A small-molecule ligand and the protein it binds are described below.
Small molecule (SMILES): CC(=O)N[C@@H]1[C@@H](O)[C@H](O)[C@@H](CO)O[C@H]1O

Sequence of chain 1.B:
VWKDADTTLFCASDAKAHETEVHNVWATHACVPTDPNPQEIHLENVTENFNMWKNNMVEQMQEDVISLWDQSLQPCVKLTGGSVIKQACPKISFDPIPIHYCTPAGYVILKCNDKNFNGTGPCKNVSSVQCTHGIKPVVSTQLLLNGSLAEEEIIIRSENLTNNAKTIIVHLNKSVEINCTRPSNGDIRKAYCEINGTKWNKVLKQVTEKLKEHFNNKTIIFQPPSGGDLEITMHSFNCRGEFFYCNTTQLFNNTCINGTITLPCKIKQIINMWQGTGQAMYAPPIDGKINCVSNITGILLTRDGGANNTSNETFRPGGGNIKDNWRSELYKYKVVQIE

Binding-site contacts:
Ligand atom C2 contacts residue ASN179 of chain 1.B at 2.6 Å.
Ligand atom O5 contacts residue THR181 of chain 1.B at 4.2 Å.
Ligand atom C1 contacts residue ASN305 of chain 1.B at 4.4 Å.
Ligand atom C5 contacts residue GLU200 of chain 1.B at 4.1 Å.
Ligand atom C7 contacts residue GLU177 of chain 1.B at 4.3 Å.
Ligand atom C6 contacts residue GLU200 of chain 1.B at 3.9 Å.
Ligand atom N2 contacts residue ASN179 of chain 1.B at 3.1 Å (h-bond).
Ligand atom O7 contacts residue GLU177 of chain 1.B at 3.4 Å (salt-bridge).
Ligand atom C8 contacts residue VAL307 of chain 1.B at 4.1 Å (hydrophobic).
Ligand atom C8 contacts residue GLU177 of chain 1.B at 4.5 Å.
Ligand atom O6 contacts residue GLU200 of chain 1.B at 2.9 Å (salt-bridge).
Ligand atom O6 contacts residue TYR198 of chain 1.B at 3.6 Å.
Ligand atom C7 contacts residue ASN179 of chain 1.B at 3.0 Å.
Ligand atom C6 contacts residue THR181 of chain 1.B at 3.5 Å.
Ligand atom C5 contacts residue THR181 of chain 1.B at 3.6 Å.
Ligand atom C4 contacts residue ASN179 of chain 1.B at 4.3 Å.
Ligand atom C6 contacts residue TYR198 of chain 1.B at 3.2 Å (hydrophobic).
Ligand atom C1 contacts residue ASN179 of chain 1.B at 1.4 Å.
Ligand atom O5 contacts residue GLU200 of chain 1.B at 3.2 Å (salt-bridge).
Ligand atom C1 contacts residue GLU200 of chain 1.B at 4.0 Å.
Ligand atom C8 contacts residue ASN179 of chain 1.B at 4.0 Å.
Ligand atom O7 contacts residue ASN179 of chain 1.B at 2.8 Å (h-bond).
Ligand atom O5 contacts residue ASN179 of chain 1.B at 2.3 Å (h-bond).
Ligand atom C5 contacts residue ASN179 of chain 1.B at 3.6 Å.
Ligand atom C5 contacts residue ASN305 of chain 1.B at 4.4 Å.
Ligand atom C3 contacts residue ASN179 of chain 1.B at 3.8 Å.